Sequence of chain 1.E:
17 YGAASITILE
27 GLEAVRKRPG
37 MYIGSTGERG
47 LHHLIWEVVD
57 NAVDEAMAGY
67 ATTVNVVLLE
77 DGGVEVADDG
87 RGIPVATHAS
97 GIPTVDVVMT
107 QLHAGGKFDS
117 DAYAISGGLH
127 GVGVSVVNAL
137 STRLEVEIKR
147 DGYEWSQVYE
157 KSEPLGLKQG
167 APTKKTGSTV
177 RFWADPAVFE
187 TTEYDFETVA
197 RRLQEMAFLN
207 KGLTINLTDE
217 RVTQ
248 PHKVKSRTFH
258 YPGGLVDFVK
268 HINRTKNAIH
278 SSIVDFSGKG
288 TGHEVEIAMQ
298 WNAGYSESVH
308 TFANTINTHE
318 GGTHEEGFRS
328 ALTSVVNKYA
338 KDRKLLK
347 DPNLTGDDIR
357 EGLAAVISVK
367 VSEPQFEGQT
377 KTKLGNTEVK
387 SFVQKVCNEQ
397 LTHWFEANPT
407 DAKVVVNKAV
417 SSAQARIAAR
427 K

This small molecule binds to this protein.
Small molecule (SMILES): Nc1ncnc2c1ncn2[C@@H]1O[C@H](CO[P](=O)(O)O[P](=O)(O)NP(=O)(O)O)[C@@H](O)[C@H]1O

Binding-site contacts:
Ligand atom C3' contacts residue LYS113 of chain 1.E at 3.3 Å.
Ligand atom O3G contacts residue GLY129 of chain 1.E at 2.7 Å (h-bond).
Ligand atom N3B contacts residue GLY127 of chain 1.E at 3.1 Å (h-bond).
Ligand atom O3' contacts residue GLY112 of chain 1.E at 2.9 Å (h-bond).
Ligand atom N3B contacts residue GLY124 of chain 1.E at 3.3 Å.
Ligand atom O2A contacts residue MG1 of chain 1.R at 2.4 Å.
Ligand atom O2' contacts residue TYR17 of chain 1.F at 2.8 Å (h-bond).
Ligand atom O3G contacts residue VAL128 of chain 1.E at 2.8 Å (h-bond).
Ligand atom O4' contacts residue VAL104 of chain 1.E at 3.2 Å.
Ligand atom N3 contacts residue TYR17 of chain 1.F at 2.8 Å (h-bond).
Ligand atom O2B contacts residue ASN57 of chain 1.E at 2.7 Å (h-bond).
Ligand atom O2B contacts residue MG1 of chain 1.R at 2.5 Å.
Ligand atom O2A contacts residue VAL130 of chain 1.E at 3.0 Å (h-bond).
Ligand atom N6 contacts residue ASP84 of chain 1.E at 2.8 Å (salt-bridge).
Ligand atom O2G contacts residue LYS377 of chain 1.E at 2.8 Å (salt-bridge).
Ligand atom O2B contacts residue LYS113 of chain 1.E at 2.9 Å (salt-bridge).
Ligand atom O1A contacts residue VAL128 of chain 1.E at 3.4 Å.
Ligand atom N3B contacts residue LEU125 of chain 1.E at 2.9 Å (h-bond).
Ligand atom N7 contacts residue ASN57 of chain 1.E at 3.2 Å.
Ligand atom C2 contacts residue GLU61 of chain 1.E at 3.2 Å.
Ligand atom O3' contacts residue LYS113 of chain 1.E at 3.4 Å (salt-bridge).
Ligand atom O1G contacts residue GLU53 of chain 1.E at 3.1 Å (salt-bridge).
Ligand atom O3G contacts residue GLY127 of chain 1.E at 3.2 Å (h-bond).
Ligand atom O2G contacts residue LEU125 of chain 1.E at 2.8 Å (h-bond).
Ligand atom O3A contacts residue GLY127 of chain 1.E at 3.0 Å.
Ligand atom O3A contacts residue VAL128 of chain 1.E at 3.3 Å (h-bond).
Ligand atom PG contacts residue MG1 of chain 1.R at 3.3 Å.
Ligand atom O2A contacts residue ASN57 of chain 1.E at 3.0 Å (h-bond).
Ligand atom PG contacts residue LEU125 of chain 1.E at 3.4 Å.
Ligand atom O3G contacts residue GLN375 of chain 1.E at 3.2 Å (h-bond).
Ligand atom O1B contacts residue LYS113 of chain 1.E at 3.2 Å.
Ligand atom N6 contacts residue SER174 of chain 1.E at 3.1 Å (h-bond).
Ligand atom O1A contacts residue VAL130 of chain 1.E at 2.8 Å (h-bond).
Ligand atom O2' contacts residue ILE22 of chain 1.F at 3.3 Å.
Ligand atom O1A contacts residue GLY129 of chain 1.E at 3.2 Å (h-bond).
Ligand atom C2 contacts residue TYR119 of chain 1.E at 3.3 Å (hydrophobic).
Ligand atom O2G contacts residue HIS126 of chain 1.E at 2.9 Å (h-bond).
Ligand atom N3 contacts residue TYR119 of chain 1.E at 3.0 Å (h-bond).
Ligand atom O1G contacts residue LYS377 of chain 1.E at 3.3 Å (salt-bridge).
Ligand atom O1G contacts residue MG1 of chain 1.R at 2.1 Å.

Sequence of chain 1.F:
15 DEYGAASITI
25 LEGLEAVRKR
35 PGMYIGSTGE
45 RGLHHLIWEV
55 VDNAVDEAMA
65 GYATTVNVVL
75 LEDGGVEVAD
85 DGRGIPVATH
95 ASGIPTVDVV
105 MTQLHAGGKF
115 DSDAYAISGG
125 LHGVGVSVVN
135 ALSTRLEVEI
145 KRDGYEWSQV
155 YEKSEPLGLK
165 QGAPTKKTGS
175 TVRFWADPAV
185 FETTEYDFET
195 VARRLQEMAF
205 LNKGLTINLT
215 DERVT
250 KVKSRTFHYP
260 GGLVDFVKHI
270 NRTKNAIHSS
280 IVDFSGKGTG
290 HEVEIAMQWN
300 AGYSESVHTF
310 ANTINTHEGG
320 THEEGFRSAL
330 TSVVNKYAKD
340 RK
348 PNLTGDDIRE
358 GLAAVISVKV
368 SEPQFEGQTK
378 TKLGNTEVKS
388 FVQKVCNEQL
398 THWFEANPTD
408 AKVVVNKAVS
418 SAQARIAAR